Sequence of chain 1.J:
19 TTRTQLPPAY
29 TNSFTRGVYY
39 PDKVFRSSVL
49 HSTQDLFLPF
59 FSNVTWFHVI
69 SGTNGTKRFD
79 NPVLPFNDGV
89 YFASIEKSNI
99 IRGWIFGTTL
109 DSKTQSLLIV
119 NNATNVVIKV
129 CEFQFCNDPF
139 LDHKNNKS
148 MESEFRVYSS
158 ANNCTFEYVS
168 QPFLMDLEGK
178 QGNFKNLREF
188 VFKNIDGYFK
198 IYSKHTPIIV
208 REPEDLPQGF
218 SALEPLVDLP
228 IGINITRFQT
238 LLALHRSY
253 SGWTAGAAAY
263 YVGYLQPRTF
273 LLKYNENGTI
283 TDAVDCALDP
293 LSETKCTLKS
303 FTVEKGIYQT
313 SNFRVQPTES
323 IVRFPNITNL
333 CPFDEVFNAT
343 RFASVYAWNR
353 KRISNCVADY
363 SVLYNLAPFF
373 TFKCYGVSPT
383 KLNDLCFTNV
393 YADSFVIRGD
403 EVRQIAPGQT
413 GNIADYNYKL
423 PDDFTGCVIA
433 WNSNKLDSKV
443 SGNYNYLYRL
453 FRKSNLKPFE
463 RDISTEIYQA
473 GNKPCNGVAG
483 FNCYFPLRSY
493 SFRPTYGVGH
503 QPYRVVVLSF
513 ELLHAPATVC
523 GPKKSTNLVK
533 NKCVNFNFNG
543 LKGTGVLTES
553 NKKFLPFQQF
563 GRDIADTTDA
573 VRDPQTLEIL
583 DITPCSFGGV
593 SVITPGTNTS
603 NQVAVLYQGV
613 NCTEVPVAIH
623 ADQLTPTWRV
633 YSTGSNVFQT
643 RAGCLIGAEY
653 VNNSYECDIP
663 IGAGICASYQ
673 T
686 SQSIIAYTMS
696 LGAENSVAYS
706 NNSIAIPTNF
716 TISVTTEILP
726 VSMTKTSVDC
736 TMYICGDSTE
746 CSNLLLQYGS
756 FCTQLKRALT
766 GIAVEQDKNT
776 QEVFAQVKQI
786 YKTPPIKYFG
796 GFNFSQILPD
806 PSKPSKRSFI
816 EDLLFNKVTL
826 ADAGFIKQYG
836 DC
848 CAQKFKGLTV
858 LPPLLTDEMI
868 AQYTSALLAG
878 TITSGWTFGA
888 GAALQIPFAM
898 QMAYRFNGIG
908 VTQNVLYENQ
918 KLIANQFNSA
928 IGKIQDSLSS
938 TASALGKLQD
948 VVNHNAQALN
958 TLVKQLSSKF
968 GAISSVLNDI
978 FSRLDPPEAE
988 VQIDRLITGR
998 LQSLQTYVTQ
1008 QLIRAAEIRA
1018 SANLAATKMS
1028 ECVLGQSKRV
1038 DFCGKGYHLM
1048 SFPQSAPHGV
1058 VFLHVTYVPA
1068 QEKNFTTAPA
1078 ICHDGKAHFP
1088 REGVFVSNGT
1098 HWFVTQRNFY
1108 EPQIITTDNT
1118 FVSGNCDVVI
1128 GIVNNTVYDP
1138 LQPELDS

This small molecule binds to this protein.
Small molecule (SMILES): CC(=O)N[C@@H]1[C@@H](O)[C@H](O)[C@@H](CO)O[C@H]1O

Binding-site contacts:
Ligand atom O4 contacts residue LEU368 of chain 1.J at 3.3 Å.
Ligand atom C8 contacts residue ASP336 of chain 1.J at 3.3 Å.
Ligand atom C5 contacts residue ASN340 of chain 1.J at 3.7 Å.
Ligand atom O7 contacts residue ASN340 of chain 1.J at 3.1 Å (h-bond).
Ligand atom C1 contacts residue ASN340 of chain 1.J at 1.4 Å.
Ligand atom O5 contacts residue ASN340 of chain 1.J at 2.4 Å (h-bond).
Ligand atom C4 contacts residue ASN340 of chain 1.J at 4.2 Å.
Ligand atom C4 contacts residue LEU368 of chain 1.J at 4.4 Å (hydrophobic).
Ligand atom C5 contacts residue LEU368 of chain 1.J at 4.2 Å (hydrophobic).
Ligand atom C8 contacts residue ASN340 of chain 1.J at 4.4 Å.
Ligand atom C7 contacts residue ASP336 of chain 1.J at 4.3 Å.
Ligand atom C6 contacts residue LEU368 of chain 1.J at 4.5 Å (hydrophobic).
Ligand atom C2 contacts residue ASN340 of chain 1.J at 2.5 Å.
Ligand atom C7 contacts residue ASN340 of chain 1.J at 3.2 Å.
Ligand atom C3 contacts residue ASN340 of chain 1.J at 3.8 Å.
Ligand atom N2 contacts residue ASP336 of chain 1.J at 4.2 Å.
Ligand atom N2 contacts residue ASN340 of chain 1.J at 2.9 Å (h-bond).